Sequence of chain 1.A:
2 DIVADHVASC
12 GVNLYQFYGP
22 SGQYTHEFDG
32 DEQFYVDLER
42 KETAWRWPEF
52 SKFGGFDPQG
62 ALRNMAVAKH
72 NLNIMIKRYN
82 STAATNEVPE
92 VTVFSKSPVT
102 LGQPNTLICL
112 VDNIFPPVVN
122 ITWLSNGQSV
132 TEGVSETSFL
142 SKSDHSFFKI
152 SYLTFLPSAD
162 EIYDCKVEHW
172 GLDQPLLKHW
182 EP

The protein below binds the small molecule below.
Small molecule (SMILES): CC(=O)N[C@@H]1[C@@H](O)[C@H](O)[C@@H](CO)O[C@H]1O

Binding-site contacts:
Ligand atom C3 contacts residue ASN121 of chain 1.A at 3.8 Å.
Ligand atom C2 contacts residue ASN121 of chain 1.A at 2.5 Å.
Ligand atom O5 contacts residue GLU169 of chain 1.A at 4.0 Å.
Ligand atom C4 contacts residue ASN121 of chain 1.A at 4.3 Å.
Ligand atom C1 contacts residue GLU169 of chain 1.A at 4.2 Å.
Ligand atom C5 contacts residue ASN121 of chain 1.A at 3.7 Å.
Ligand atom C1 contacts residue ASN121 of chain 1.A at 1.5 Å.
Ligand atom C8 contacts residue HIS170 of chain 1.A at 3.9 Å.
Ligand atom C8 contacts residue ASN121 of chain 1.A at 3.7 Å.
Ligand atom O7 contacts residue GLU169 of chain 1.A at 3.6 Å.
Ligand atom C7 contacts residue ASN121 of chain 1.A at 3.2 Å.
Ligand atom C7 contacts residue GLU169 of chain 1.A at 4.0 Å.
Ligand atom C7 contacts residue TRP171 of chain 1.A at 4.3 Å (hydrophobic).
Ligand atom O7 contacts residue ASN121 of chain 1.A at 3.8 Å.
Ligand atom C8 contacts residue TRP171 of chain 1.A at 4.3 Å (hydrophobic).
Ligand atom C8 contacts residue GLU169 of chain 1.A at 3.0 Å.
Ligand atom O7 contacts residue HIS170 of chain 1.A at 4.3 Å.
Ligand atom O5 contacts residue ASN121 of chain 1.A at 2.4 Å (h-bond).
Ligand atom C8 contacts residue VAL119 of chain 1.A at 4.3 Å (hydrophobic).
Ligand atom C8 contacts residue VAL120 of chain 1.A at 4.3 Å (hydrophobic).
Ligand atom N2 contacts residue ASN121 of chain 1.A at 3.0 Å (h-bond).